Binding-site contacts:
Ligand atom O4 contacts residue ARG175 of chain 2.B at 2.5 Å (salt-bridge).
Ligand atom C2 contacts residue GOL1 of chain 2.M at 3.6 Å.
Ligand atom N1 contacts residue GOL1 of chain 2.M at 3.5 Å (h-bond).
Ligand atom N1 contacts residue PHE169 of chain 2.B at 4.0 Å.
Ligand atom O2 contacts residue GLN173 of chain 2.B at 3.0 Å (h-bond).
Ligand atom C6 contacts residue PHE169 of chain 2.B at 4.2 Å (hydrophobic).
Ligand atom C4 contacts residue GLN173 of chain 2.B at 3.4 Å.
Ligand atom C5 contacts residue PHE169 of chain 2.B at 4.2 Å (hydrophobic).
Ligand atom N3 contacts residue ARG175 of chain 2.B at 4.0 Å.
Ligand atom C6 contacts residue GLY103 of chain 2.B at 3.9 Å.
Ligand atom C4 contacts residue PHE169 of chain 2.B at 3.9 Å (hydrophobic).
Ligand atom C2 contacts residue GLN173 of chain 2.B at 3.6 Å.
Ligand atom O2 contacts residue PHE202 of chain 2.B at 4.2 Å.
Ligand atom N3 contacts residue PHE169 of chain 2.B at 3.7 Å.
Ligand atom C2 contacts residue GLU203 of chain 2.B at 4.4 Å.
Ligand atom O2 contacts residue MSE204 of chain 2.B at 3.7 Å.
Ligand atom O2 contacts residue GLU203 of chain 2.B at 3.7 Å.
Ligand atom O2 contacts residue GOL1 of chain 2.M at 2.9 Å (h-bond).
Ligand atom C4 contacts residue ARG175 of chain 2.B at 3.4 Å.
Ligand atom C2 contacts residue PHE202 of chain 2.B at 4.1 Å (hydrophobic).
Ligand atom O2 contacts residue PHE169 of chain 2.B at 3.9 Å.
Ligand atom C4 contacts residue GLY103 of chain 2.B at 4.4 Å.
Ligand atom C5 contacts residue GLY103 of chain 2.B at 3.8 Å.
Ligand atom N3 contacts residue GLN173 of chain 2.B at 2.8 Å (h-bond).
Ligand atom C6 contacts residue THR102 of chain 2.B at 4.4 Å.
Ligand atom C2 contacts residue PHE169 of chain 2.B at 3.7 Å (hydrophobic).
Ligand atom C5 contacts residue ARG175 of chain 2.B at 4.1 Å.
Ligand atom O4 contacts residue PHE169 of chain 2.B at 4.4 Å.
Ligand atom N3 contacts residue PHE202 of chain 2.B at 4.2 Å.
Ligand atom O4 contacts residue GLN173 of chain 2.B at 3.1 Å (h-bond).

This small molecule binds to this protein.
Small molecule (SMILES): O=c1cc[nH]c(=O)[nH]1

Sequence of chain 2.B:
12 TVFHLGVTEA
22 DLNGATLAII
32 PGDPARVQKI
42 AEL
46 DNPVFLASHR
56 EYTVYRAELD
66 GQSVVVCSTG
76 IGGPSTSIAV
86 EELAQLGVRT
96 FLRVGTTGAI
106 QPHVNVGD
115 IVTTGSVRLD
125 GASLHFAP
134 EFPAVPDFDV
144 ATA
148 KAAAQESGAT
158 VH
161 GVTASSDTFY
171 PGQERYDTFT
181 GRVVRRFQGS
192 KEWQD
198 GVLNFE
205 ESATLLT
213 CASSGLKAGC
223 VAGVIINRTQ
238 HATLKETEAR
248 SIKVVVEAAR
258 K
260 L